Sequence of chain 1.A:
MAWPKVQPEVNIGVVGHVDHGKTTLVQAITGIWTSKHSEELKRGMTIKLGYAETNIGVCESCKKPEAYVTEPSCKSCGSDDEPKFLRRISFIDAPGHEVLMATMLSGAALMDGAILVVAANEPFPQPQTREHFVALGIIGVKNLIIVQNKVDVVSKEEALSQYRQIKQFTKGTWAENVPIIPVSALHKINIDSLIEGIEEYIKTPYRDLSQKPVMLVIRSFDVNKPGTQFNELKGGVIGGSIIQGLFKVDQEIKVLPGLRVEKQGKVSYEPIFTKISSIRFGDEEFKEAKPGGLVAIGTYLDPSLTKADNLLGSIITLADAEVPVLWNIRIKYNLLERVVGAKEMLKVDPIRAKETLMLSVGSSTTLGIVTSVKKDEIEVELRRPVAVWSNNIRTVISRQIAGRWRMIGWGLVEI

Binding-site contacts:
Ligand atom CG contacts residue ARG130 of chain 1.A at 3.2 Å.
Ligand atom N contacts residue MET345 of chain 1.A at 4.0 Å.
Ligand atom O contacts residue LYS343 of chain 1.A at 3.8 Å.
Ligand atom CG contacts residue VAL340 of chain 1.A at 4.4 Å (hydrophobic).
Ligand atom CB contacts residue VAL340 of chain 1.A at 4.1 Å (hydrophobic).
Ligand atom SD contacts residue ARG130 of chain 1.A at 4.3 Å.
Ligand atom CB contacts residue ARG130 of chain 1.A at 3.3 Å.
Ligand atom CE contacts residue PHE124 of chain 1.A at 4.5 Å (hydrophobic).
Ligand atom C contacts residue PRO125 of chain 1.A at 4.3 Å (hydrophobic).
Ligand atom CE contacts residue ARG130 of chain 1.A at 4.5 Å.
Ligand atom CA contacts residue PRO125 of chain 1.A at 4.3 Å (hydrophobic).
Ligand atom O contacts residue ALA342 of chain 1.A at 4.0 Å.
Ligand atom CE contacts residue PRO125 of chain 1.A at 4.3 Å (hydrophobic).

The small molecule below binds the protein below.
Small molecule (SMILES): CSCC[C@H](N)C(=O)O